A small-molecule ligand and the protein it binds are described below.
Small molecule (SMILES): CN1CCC[C@H]1c1cccnc1

Sequence of chain 1.A:
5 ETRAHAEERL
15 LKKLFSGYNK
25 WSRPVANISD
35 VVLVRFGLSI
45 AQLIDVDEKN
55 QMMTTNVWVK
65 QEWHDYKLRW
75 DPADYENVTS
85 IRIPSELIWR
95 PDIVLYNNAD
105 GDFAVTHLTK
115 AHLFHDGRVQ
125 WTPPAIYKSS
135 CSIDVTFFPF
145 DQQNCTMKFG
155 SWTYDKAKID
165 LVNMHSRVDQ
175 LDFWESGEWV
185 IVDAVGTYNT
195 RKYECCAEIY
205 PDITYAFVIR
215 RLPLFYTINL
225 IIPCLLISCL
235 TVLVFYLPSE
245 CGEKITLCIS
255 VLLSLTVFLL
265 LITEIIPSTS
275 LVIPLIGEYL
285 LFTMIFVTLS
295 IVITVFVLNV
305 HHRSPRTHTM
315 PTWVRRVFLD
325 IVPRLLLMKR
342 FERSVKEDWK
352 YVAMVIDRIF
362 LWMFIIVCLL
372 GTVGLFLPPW

Sequence of chain 1.B:
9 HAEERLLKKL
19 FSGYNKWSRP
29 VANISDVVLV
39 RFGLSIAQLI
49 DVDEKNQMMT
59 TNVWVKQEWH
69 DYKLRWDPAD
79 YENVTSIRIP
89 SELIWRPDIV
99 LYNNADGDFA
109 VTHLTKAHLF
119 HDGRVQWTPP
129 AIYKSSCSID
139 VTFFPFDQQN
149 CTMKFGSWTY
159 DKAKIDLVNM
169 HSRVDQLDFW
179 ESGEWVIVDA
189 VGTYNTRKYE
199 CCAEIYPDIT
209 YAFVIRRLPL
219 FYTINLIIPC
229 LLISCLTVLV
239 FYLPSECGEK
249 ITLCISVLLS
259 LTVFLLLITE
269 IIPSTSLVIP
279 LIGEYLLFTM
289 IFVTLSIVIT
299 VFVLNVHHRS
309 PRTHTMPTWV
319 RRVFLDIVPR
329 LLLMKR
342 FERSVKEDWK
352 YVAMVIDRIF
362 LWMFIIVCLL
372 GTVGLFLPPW

Binding-site contacts:
Ligand atom C2 contacts residue THR126 of chain 1.B at 3.3 Å.
Ligand atom C9 contacts residue TYR100 of chain 1.A at 3.7 Å (hydrophobic).
Ligand atom C8 contacts residue TYR100 of chain 1.A at 4.5 Å (hydrophobic).
Ligand atom N1 contacts residue TRP156 of chain 1.A at 3.7 Å.
Ligand atom C1 contacts residue THR126 of chain 1.B at 3.1 Å.
Ligand atom C2 contacts residue CYS199 of chain 1.A at 4.3 Å (hydrophobic).
Ligand atom C8 contacts residue TRP62 of chain 1.B at 4.1 Å (hydrophobic).
Ligand atom C10 contacts residue TRP156 of chain 1.A at 3.6 Å (hydrophobic).
Ligand atom C3 contacts residue CYS200 of chain 1.A at 4.4 Å (hydrophobic).
Ligand atom C6 contacts residue CYS199 of chain 1.A at 4.1 Å (hydrophobic).
Ligand atom C10 contacts residue CYS199 of chain 1.A at 4.4 Å (hydrophobic).
Ligand atom C4 contacts residue THR126 of chain 1.B at 2.8 Å.
Ligand atom C6 contacts residue TYR204 of chain 1.A at 4.4 Å (hydrophobic).
Ligand atom C5 contacts residue THR126 of chain 1.B at 2.6 Å.
Ligand atom C1 contacts residue THR157 of chain 1.A at 4.2 Å.
Ligand atom C2 contacts residue TRP156 of chain 1.A at 3.9 Å (hydrophobic).
Ligand atom C10 contacts residue TYR204 of chain 1.A at 2.1 Å (hydrophobic).
Ligand atom C8 contacts residue TYR197 of chain 1.A at 4.3 Å (hydrophobic).
Ligand atom C3 contacts residue THR126 of chain 1.B at 3.1 Å.
Ligand atom C4 contacts residue GLN124 of chain 1.B at 4.3 Å.
Ligand atom C3 contacts residue CYS199 of chain 1.A at 3.8 Å (hydrophobic).
Ligand atom C1 contacts residue TRP156 of chain 1.A at 3.0 Å (hydrophobic).
Ligand atom C9 contacts residue TYR197 of chain 1.A at 4.3 Å (hydrophobic).
Ligand atom C5 contacts residue THR157 of chain 1.A at 4.3 Å.
Ligand atom N2 contacts residue TYR204 of chain 1.A at 3.4 Å.
Ligand atom N1 contacts residue THR157 of chain 1.A at 3.4 Å.
Ligand atom C9 contacts residue TRP156 of chain 1.A at 3.8 Å (hydrophobic).
Ligand atom C7 contacts residue THR126 of chain 1.B at 4.5 Å.
Ligand atom C9 contacts residue TYR204 of chain 1.A at 4.0 Å (hydrophobic).
Ligand atom C6 contacts residue THR126 of chain 1.B at 4.4 Å.
Ligand atom C6 contacts residue TRP156 of chain 1.A at 4.1 Å (hydrophobic).
Ligand atom N1 contacts residue THR126 of chain 1.B at 2.8 Å (h-bond).
Ligand atom C7 contacts residue TRP62 of chain 1.B at 4.5 Å (hydrophobic).
Ligand atom N2 contacts residue TRP156 of chain 1.A at 3.0 Å (h-bond).